Binding-site contacts:
Ligand atom C16 contacts residue ILE40 of chain 1.C at 3.9 Å (hydrophobic).
Ligand atom N contacts residue PRO169 of chain 1.B at 3.7 Å.
Ligand atom C7 contacts residue HIS216 of chain 1.B at 3.8 Å.
Ligand atom C16 contacts residue TRP32 of chain 1.C at 3.6 Å (hydrophobic).
Ligand atom C10 contacts residue ILE40 of chain 1.C at 3.9 Å (hydrophobic).
Ligand atom C4 contacts residue ILE40 of chain 1.C at 4.2 Å (hydrophobic).
Ligand atom O1 contacts residue TRP173 of chain 1.B at 3.2 Å (h-bond).
Ligand atom C1 contacts residue SER170 of chain 1.B at 4.2 Å.
Ligand atom C7 contacts residue ILE218 of chain 1.B at 3.8 Å (hydrophobic).
Ligand atom C17 contacts residue TRP32 of chain 1.C at 3.6 Å (hydrophobic).
Ligand atom C9 contacts residue TRP173 of chain 1.B at 4.2 Å (hydrophobic).
Ligand atom C7 contacts residue ARG43 of chain 1.C at 3.6 Å.
Ligand atom C1 contacts residue TYR58 of chain 1.D at 3.7 Å (hydrophobic).
Ligand atom C4 contacts residue SER39 of chain 1.C at 4.1 Å.
Ligand atom O2 contacts residue MET36 of chain 1.C at 3.8 Å.
Ligand atom C3 contacts residue TYR58 of chain 1.D at 3.5 Å (hydrophobic).
Ligand atom C11 contacts residue ILE40 of chain 1.C at 4.0 Å (hydrophobic).
Ligand atom C6 contacts residue SER39 of chain 1.C at 3.8 Å.
Ligand atom C15 contacts residue TRP32 of chain 1.C at 3.9 Å (hydrophobic).
Ligand atom C1 contacts residue TRP173 of chain 1.B at 3.9 Å (hydrophobic).
Ligand atom C12 contacts residue ILE27 of chain 1.C at 3.6 Å (hydrophobic).
Ligand atom C5 contacts residue SER39 of chain 1.C at 3.3 Å.
Ligand atom O2 contacts residue ILE40 of chain 1.C at 4.1 Å.
Ligand atom C2 contacts residue ILE218 of chain 1.B at 4.0 Å (hydrophobic).
Ligand atom C5 contacts residue ARG43 of chain 1.C at 3.6 Å.
Ligand atom O1 contacts residue TYR58 of chain 1.D at 2.7 Å (h-bond).
Ligand atom C8 contacts residue TYR58 of chain 1.D at 3.5 Å (hydrophobic).
Ligand atom C15 contacts residue ILE40 of chain 1.C at 3.7 Å (hydrophobic).
Ligand atom C14 contacts residue TRP173 of chain 1.B at 3.7 Å (hydrophobic).
Ligand atom C11 contacts residue ILE27 of chain 1.C at 3.6 Å (hydrophobic).
Ligand atom C16 contacts residue MET36 of chain 1.C at 3.5 Å (hydrophobic).
Ligand atom C5 contacts residue ILE40 of chain 1.C at 4.1 Å (hydrophobic).
Ligand atom C8 contacts residue TRP173 of chain 1.B at 3.9 Å (hydrophobic).
Ligand atom C6 contacts residue ILE218 of chain 1.B at 4.1 Å (hydrophobic).
Ligand atom C15 contacts residue ILE27 of chain 1.C at 4.2 Å (hydrophobic).
Ligand atom C17 contacts residue ILE27 of chain 1.C at 3.7 Å (hydrophobic).
Ligand atom O2 contacts residue ILE27 of chain 1.C at 3.4 Å.
Ligand atom C2 contacts residue TYR58 of chain 1.D at 3.6 Å (hydrophobic).
Ligand atom C6 contacts residue ARG43 of chain 1.C at 3.6 Å.
Ligand atom C13 contacts residue TRP173 of chain 1.B at 4.0 Å (hydrophobic).

A protein and the small-molecule ligand that binds it are described below.
Small molecule (SMILES): Cc1ccccc1C(=O)Nc1cccc(OC(C)C)c1

Sequence of chain 1.B:
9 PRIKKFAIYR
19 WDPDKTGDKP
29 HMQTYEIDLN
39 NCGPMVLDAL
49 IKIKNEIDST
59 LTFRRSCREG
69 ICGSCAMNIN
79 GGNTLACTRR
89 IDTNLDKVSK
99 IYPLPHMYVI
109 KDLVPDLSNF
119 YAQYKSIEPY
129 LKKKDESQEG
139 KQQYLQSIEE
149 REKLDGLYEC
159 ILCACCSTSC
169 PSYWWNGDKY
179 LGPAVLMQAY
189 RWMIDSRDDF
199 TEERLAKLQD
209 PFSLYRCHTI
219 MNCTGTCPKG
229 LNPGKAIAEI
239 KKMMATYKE

Sequence of chain 1.D:
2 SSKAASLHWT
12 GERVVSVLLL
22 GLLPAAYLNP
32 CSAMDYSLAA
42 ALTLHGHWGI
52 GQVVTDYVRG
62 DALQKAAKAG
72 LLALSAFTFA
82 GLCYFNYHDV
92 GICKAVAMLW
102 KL

Sequence of chain 1.C:
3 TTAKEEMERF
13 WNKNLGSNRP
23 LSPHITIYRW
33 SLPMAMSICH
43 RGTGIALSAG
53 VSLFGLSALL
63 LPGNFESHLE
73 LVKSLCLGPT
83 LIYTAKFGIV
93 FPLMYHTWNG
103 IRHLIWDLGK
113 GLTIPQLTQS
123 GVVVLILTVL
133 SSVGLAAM